Sequence of chain 1.D:
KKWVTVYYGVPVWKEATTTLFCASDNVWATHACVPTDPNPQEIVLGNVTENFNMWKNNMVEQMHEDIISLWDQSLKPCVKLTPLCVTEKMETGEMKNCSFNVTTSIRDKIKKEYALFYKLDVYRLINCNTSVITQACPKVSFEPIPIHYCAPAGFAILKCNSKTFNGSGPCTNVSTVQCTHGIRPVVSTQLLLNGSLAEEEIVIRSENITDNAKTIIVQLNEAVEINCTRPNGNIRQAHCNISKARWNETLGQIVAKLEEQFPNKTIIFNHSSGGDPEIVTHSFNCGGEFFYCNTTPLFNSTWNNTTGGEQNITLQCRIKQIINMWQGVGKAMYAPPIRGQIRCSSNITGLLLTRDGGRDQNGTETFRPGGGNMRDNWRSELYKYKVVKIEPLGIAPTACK

Sequence of chain 1.M:
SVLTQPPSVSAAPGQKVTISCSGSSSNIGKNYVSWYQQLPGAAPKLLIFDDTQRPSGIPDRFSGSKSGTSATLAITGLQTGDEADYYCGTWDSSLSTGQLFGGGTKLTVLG

The protein below binds the small molecule below.
Small molecule (SMILES): CC(=O)N[C@H]1[C@H](O[C@H]2[C@H](O)[C@@H](NC(C)=O)CO[C@@H]2CO)O[C@H](CO)[C@@H](O)[C@@H]1O

Sequence of chain 1.L:
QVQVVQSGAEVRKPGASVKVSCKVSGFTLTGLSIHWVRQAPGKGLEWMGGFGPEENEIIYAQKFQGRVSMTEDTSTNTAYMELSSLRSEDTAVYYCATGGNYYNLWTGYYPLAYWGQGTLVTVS

Binding-site contacts:
Ligand atom O5 contacts residue ASN211 of chain 1.D at 4.4 Å.
Ligand atom C1 contacts residue ASN213 of chain 1.D at 1.5 Å.
Ligand atom C5 contacts residue ASN211 of chain 1.D at 4.3 Å.
Ligand atom O7 contacts residue ASN101 of chain 1.L at 3.5 Å (h-bond).
Ligand atom O6 contacts residue GLN54 of chain 1.M at 4.3 Å.
Ligand atom C2 contacts residue ASN213 of chain 1.D at 2.4 Å.
Ligand atom C4 contacts residue TYR102 of chain 1.L at 3.4 Å (hydrophobic).
Ligand atom O7 contacts residue ASN213 of chain 1.D at 4.0 Å.
Ligand atom O6 contacts residue CYS212 of chain 1.D at 4.3 Å.
Ligand atom C7 contacts residue ASN101 of chain 1.L at 4.0 Å.
Ligand atom C3 contacts residue ASN213 of chain 1.D at 3.8 Å.
Ligand atom O3 contacts residue GLY100 of chain 1.L at 4.2 Å.
Ligand atom C8 contacts residue ASN213 of chain 1.D at 3.5 Å.
Ligand atom O5 contacts residue CYS212 of chain 1.D at 3.2 Å (h-bond).
Ligand atom C5 contacts residue ILE174 of chain 1.D at 4.0 Å (hydrophobic).
Ligand atom O4 contacts residue PHE50 of chain 1.M at 3.4 Å.
Ligand atom O4 contacts residue ARG175 of chain 1.D at 3.6 Å.
Ligand atom C8 contacts residue THR214 of chain 1.D at 4.2 Å.
Ligand atom C3 contacts residue TYR102 of chain 1.L at 3.6 Å (hydrophobic).
Ligand atom O4 contacts residue TYR102 of chain 1.L at 4.2 Å.
Ligand atom C1 contacts residue ARG175 of chain 1.D at 4.2 Å.
Ligand atom C7 contacts residue ASN213 of chain 1.D at 3.2 Å.
Ligand atom N2 contacts residue ASN213 of chain 1.D at 2.9 Å (h-bond).
Ligand atom O6 contacts residue ARG55 of chain 1.M at 4.2 Å.
Ligand atom O7 contacts residue GLY100 of chain 1.L at 4.1 Å.
Ligand atom O3 contacts residue TYR102 of chain 1.L at 3.2 Å.
Ligand atom O6 contacts residue PHE50 of chain 1.M at 2.5 Å.
Ligand atom C5 contacts residue ASN213 of chain 1.D at 3.7 Å.
Ligand atom C8 contacts residue ASN101 of chain 1.L at 4.1 Å.
Ligand atom C6 contacts residue ASN211 of chain 1.D at 3.8 Å.
Ligand atom C1 contacts residue CYS212 of chain 1.D at 3.6 Å (hydrophobic).
Ligand atom O5 contacts residue ILE174 of chain 1.D at 4.0 Å.
Ligand atom O5 contacts residue ASN213 of chain 1.D at 2.4 Å (h-bond).
Ligand atom O6 contacts residue TYR103 of chain 1.L at 3.7 Å.
Ligand atom C6 contacts residue PHE50 of chain 1.M at 3.8 Å (hydrophobic).
Ligand atom O7 contacts residue TYR102 of chain 1.L at 3.8 Å.
Ligand atom C4 contacts residue ASN213 of chain 1.D at 4.3 Å.
Ligand atom O6 contacts residue ASN211 of chain 1.D at 4.2 Å.
Ligand atom C6 contacts residue ILE174 of chain 1.D at 3.9 Å (hydrophobic).
Ligand atom C2 contacts residue TYR102 of chain 1.L at 3.6 Å (hydrophobic).